Sequence of chain 1.A:
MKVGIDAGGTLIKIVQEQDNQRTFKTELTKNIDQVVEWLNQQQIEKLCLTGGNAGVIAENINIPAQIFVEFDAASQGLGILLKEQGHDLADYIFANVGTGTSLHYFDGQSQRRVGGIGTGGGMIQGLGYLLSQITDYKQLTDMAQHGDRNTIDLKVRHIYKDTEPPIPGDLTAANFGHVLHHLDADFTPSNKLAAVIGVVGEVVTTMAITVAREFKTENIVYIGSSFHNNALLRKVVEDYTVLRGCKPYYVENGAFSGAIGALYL

This protein binds this small molecule.
Small molecule (SMILES): COCCCCCNC(=O)CCNC(=O)[C@H](O)C(C)(C)COP(=O)(O)O

Binding-site contacts:
Ligand atom O05 contacts residue GLU70 of chain 1.A at 3.3 Å (salt-bridge).
Ligand atom O13 contacts residue ARG113 of chain 1.A at 3.0 Å (salt-bridge).
Ligand atom C16 contacts residue THR172 of chain 1.C at 3.2 Å.
Ligand atom C22 contacts residue TYR240 of chain 1.C at 3.3 Å (hydrophobic).
Ligand atom C15 contacts residue THR101 of chain 1.A at 3.5 Å.
Ligand atom O04 contacts residue GLY9 of chain 1.A at 3.6 Å (h-bond).
Ligand atom C17 contacts residue THR172 of chain 1.C at 3.4 Å.
Ligand atom O25 contacts residue THR172 of chain 1.C at 3.0 Å (h-bond).
Ligand atom C24 contacts residue GLU202 of chain 1.C at 3.8 Å.
Ligand atom O03 contacts residue ADP1 of chain 1.E at 3.0 Å (h-bond).
Ligand atom C15 contacts residue ILE117 of chain 1.A at 3.5 Å (hydrophobic).
Ligand atom O13 contacts residue THR101 of chain 1.A at 3.3 Å (h-bond).
Ligand atom O25 contacts residue LEU171 of chain 1.C at 3.7 Å.
Ligand atom N14 contacts residue ALA173 of chain 1.C at 3.3 Å (h-bond).
Ligand atom O11 contacts residue GLY100 of chain 1.A at 3.1 Å.
Ligand atom C23 contacts residue GLU202 of chain 1.C at 3.7 Å.
Ligand atom C17 contacts residue ARG113 of chain 1.A at 3.7 Å.
Ligand atom P02 contacts residue MG1 of chain 1.G at 3.5 Å.
Ligand atom C20 contacts residue TYR240 of chain 1.C at 3.5 Å (hydrophobic).
Ligand atom C26 contacts residue THR172 of chain 1.C at 3.7 Å.
Ligand atom C20 contacts residue GLY116 of chain 1.A at 3.6 Å.
Ligand atom O18 contacts residue ARG113 of chain 1.A at 2.8 Å (salt-bridge).
Ligand atom C23 contacts residue THR172 of chain 1.C at 3.5 Å.
Ligand atom O03 contacts residue GLU70 of chain 1.A at 3.6 Å (salt-bridge).
Ligand atom C15 contacts residue ALA173 of chain 1.C at 3.4 Å (hydrophobic).
Ligand atom O04 contacts residue ILE159 of chain 1.C at 3.7 Å.
Ligand atom N14 contacts residue THR101 of chain 1.A at 3.6 Å.
Ligand atom O01 contacts residue GLY100 of chain 1.A at 3.0 Å (h-bond).
Ligand atom O18 contacts residue GLY116 of chain 1.A at 3.3 Å.
Ligand atom O04 contacts residue ADP1 of chain 1.E at 2.7 Å (h-bond).
Ligand atom C09 contacts residue VAL156 of chain 1.C at 3.8 Å (hydrophobic).
Ligand atom O01 contacts residue ADP1 of chain 1.E at 3.6 Å.
Ligand atom O13 contacts residue SER102 of chain 1.A at 3.6 Å.
Ligand atom C15 contacts residue THR172 of chain 1.C at 3.8 Å.
Ligand atom C08 contacts residue PHE71 of chain 1.A at 3.7 Å (hydrophobic).
Ligand atom O03 contacts residue MG1 of chain 1.G at 2.2 Å.
Ligand atom C12 contacts residue THR101 of chain 1.A at 3.6 Å.
Ligand atom O01 contacts residue THR99 of chain 1.A at 3.5 Å (h-bond).
Ligand atom N19 contacts residue THR172 of chain 1.C at 2.8 Å (h-bond).
Ligand atom P02 contacts residue ADP1 of chain 1.E at 3.1 Å.

Sequence of chain 1.C:
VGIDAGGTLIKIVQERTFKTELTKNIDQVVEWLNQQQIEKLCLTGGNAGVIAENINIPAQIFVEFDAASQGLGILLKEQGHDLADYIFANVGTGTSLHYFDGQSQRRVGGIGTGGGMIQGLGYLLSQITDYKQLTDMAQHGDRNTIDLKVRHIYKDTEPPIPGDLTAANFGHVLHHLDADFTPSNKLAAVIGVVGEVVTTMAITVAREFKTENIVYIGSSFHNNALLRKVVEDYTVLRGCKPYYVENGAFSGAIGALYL